Sequence of chain 1.A:
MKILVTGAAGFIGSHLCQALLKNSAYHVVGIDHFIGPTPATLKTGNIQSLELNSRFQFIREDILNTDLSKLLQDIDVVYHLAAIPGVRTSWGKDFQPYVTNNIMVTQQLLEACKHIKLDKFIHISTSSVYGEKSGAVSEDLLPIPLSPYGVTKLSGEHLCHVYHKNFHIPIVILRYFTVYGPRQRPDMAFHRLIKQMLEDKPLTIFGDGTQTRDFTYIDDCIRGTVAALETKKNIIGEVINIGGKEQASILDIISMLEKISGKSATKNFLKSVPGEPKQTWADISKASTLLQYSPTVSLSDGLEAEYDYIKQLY

Binding-site contacts:
Ligand atom O5' contacts residue THR178 of chain 1.A at 3.3 Å (h-bond).
Ligand atom O'P contacts residue SER127 of chain 1.A at 3.0 Å (h-bond).
Ligand atom O3A contacts residue THR178 of chain 1.A at 3.4 Å.
Ligand atom O2B contacts residue ARG88 of chain 1.A at 2.9 Å (salt-bridge).
Ligand atom O4' contacts residue THR126 of chain 1.A at 2.6 Å (h-bond).
Ligand atom O3' contacts residue TYR149 of chain 1.A at 3.4 Å (h-bond).
Ligand atom O4 contacts residue THR204 of chain 1.A at 2.9 Å (h-bond).
Ligand atom O1A contacts residue ARG88 of chain 1.A at 2.9 Å (salt-bridge).
Ligand atom O'P contacts residue THR126 of chain 1.A at 1.9 Å (h-bond).
Ligand atom O'Q contacts residue SER127 of chain 1.A at 2.7 Å (h-bond).
Ligand atom C3' contacts residue PRO85 of chain 1.A at 3.4 Å (hydrophobic).
Ligand atom C5 contacts residue PHE206 of chain 1.A at 3.3 Å (hydrophobic).
Ligand atom C4 contacts residue PHE206 of chain 1.A at 3.3 Å (hydrophobic).
Ligand atom O2D contacts residue GLN211 of chain 1.A at 3.2 Å (h-bond).
Ligand atom O4D contacts residue ILE250 of chain 1.A at 3.2 Å.
Ligand atom N3 contacts residue THR204 of chain 1.A at 2.7 Å (h-bond).
Ligand atom C4 contacts residue THR204 of chain 1.A at 3.4 Å.
Ligand atom O'Q contacts residue THR178 of chain 1.A at 2.8 Å (h-bond).
Ligand atom O2D contacts residue GLU276 of chain 1.A at 2.7 Å (salt-bridge).
Ligand atom O4 contacts residue ARG192 of chain 1.A at 2.7 Å (salt-bridge).
Ligand atom O4D contacts residue ALA189 of chain 1.A at 3.4 Å.
Ligand atom O1B contacts residue ARG213 of chain 1.A at 2.9 Å (salt-bridge).
Ligand atom O2A contacts residue ALA189 of chain 1.A at 3.0 Å (h-bond).
Ligand atom O3D contacts residue GLN211 of chain 1.A at 3.2 Å.
Ligand atom C2 contacts residue PHE206 of chain 1.A at 3.4 Å (hydrophobic).
Ligand atom O'P contacts residue NAD1 of chain 1.C at 3.3 Å.
Ligand atom C4' contacts residue NAD1 of chain 1.C at 3.3 Å.
Ligand atom C6' contacts residue THR126 of chain 1.A at 3.1 Å.
Ligand atom C6 contacts residue ALA189 of chain 1.A at 3.3 Å (hydrophobic).
Ligand atom O2 contacts residue PHE206 of chain 1.A at 3.0 Å (h-bond).
Ligand atom O3' contacts residue ARG185 of chain 1.A at 3.1 Å (salt-bridge).
Ligand atom C2' contacts residue NAD1 of chain 1.C at 3.4 Å.
Ligand atom O4' contacts residue TYR149 of chain 1.A at 2.7 Å (h-bond).
Ligand atom O'P contacts residue SER128 of chain 1.A at 3.3 Å (h-bond).
Ligand atom O3D contacts residue ARG213 of chain 1.A at 3.3 Å (salt-bridge).
Ligand atom O2' contacts residue ARG185 of chain 1.A at 2.8 Å (salt-bridge).
Ligand atom O1A contacts residue ALA189 of chain 1.A at 3.4 Å (h-bond).
Ligand atom O3' contacts residue PRO85 of chain 1.A at 2.7 Å (h-bond).
Ligand atom O1B contacts residue THR178 of chain 1.A at 3.3 Å (h-bond).
Ligand atom C6' contacts residue SER127 of chain 1.A at 3.2 Å.

This protein binds this small molecule.
Small molecule (SMILES): O=C(O)[C@H]1O[C@H](O[P](=O)(O)O[P](=O)(O)OC[C@H]2O[C@@H](n3ccc(=O)[nH]c3=O)[C@H](O)[C@@H]2O)[C@H](O)[C@@H](O)[C@@H]1O